This small molecule binds to this protein.
Small molecule (SMILES): CC(=O)N[C@@H]1[C@@H](O)[C@H](O)[C@@H](CO)O[C@H]1O

Binding-site contacts:
Ligand atom C3 contacts residue ASN154 of chain 7.A at 3.8 Å.
Ligand atom C4 contacts residue ASN154 of chain 7.A at 4.3 Å.
Ligand atom O5 contacts residue ASN154 of chain 7.A at 2.3 Å (h-bond).
Ligand atom C6 contacts residue MET151 of chain 7.A at 4.0 Å (hydrophobic).
Ligand atom O5 contacts residue THR156 of chain 7.A at 3.9 Å.
Ligand atom C2 contacts residue ASN154 of chain 7.A at 2.5 Å.
Ligand atom N2 contacts residue ASN154 of chain 7.A at 2.9 Å (h-bond).
Ligand atom C1 contacts residue THR156 of chain 7.A at 3.2 Å.
Ligand atom O6 contacts residue MET151 of chain 7.A at 4.0 Å.
Ligand atom C2 contacts residue THR156 of chain 7.A at 4.2 Å.
Ligand atom C7 contacts residue ASN154 of chain 7.A at 3.3 Å.
Ligand atom C8 contacts residue ASN154 of chain 7.A at 2.8 Å.
Ligand atom C5 contacts residue THR156 of chain 7.A at 4.1 Å.
Ligand atom N2 contacts residue THR156 of chain 7.A at 4.3 Å.
Ligand atom O5 contacts residue MET151 of chain 7.A at 3.9 Å.
Ligand atom C3 contacts residue THR156 of chain 7.A at 4.5 Å.
Ligand atom C5 contacts residue ASN154 of chain 7.A at 3.7 Å.
Ligand atom O7 contacts residue ASN154 of chain 7.A at 4.3 Å.
Ligand atom C1 contacts residue ASN154 of chain 7.A at 1.4 Å.

Sequence of chain 7.A:
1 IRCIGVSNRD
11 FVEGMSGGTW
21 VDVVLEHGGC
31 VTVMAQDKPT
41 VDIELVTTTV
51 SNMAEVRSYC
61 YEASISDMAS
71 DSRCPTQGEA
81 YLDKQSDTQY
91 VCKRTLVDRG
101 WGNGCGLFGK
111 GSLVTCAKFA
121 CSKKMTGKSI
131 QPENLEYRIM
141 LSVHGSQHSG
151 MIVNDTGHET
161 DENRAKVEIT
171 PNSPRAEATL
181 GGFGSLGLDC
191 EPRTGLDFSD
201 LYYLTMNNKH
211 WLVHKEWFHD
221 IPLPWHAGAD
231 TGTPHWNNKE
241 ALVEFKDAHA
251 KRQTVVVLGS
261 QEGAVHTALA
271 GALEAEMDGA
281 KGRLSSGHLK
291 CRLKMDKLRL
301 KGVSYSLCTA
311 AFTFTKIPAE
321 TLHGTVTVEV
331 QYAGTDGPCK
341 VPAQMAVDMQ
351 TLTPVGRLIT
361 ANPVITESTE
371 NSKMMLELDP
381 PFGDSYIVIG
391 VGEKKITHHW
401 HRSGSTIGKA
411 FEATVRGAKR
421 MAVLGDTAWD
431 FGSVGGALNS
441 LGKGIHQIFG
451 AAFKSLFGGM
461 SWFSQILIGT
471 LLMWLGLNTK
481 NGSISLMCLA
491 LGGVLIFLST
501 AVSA